A protein and the small-molecule ligand that binds it are described below.
Small molecule (SMILES): CC(=O)N[C@@H]1[C@@H](O)[C@H](O)[C@@H](CO)O[C@H]1O

Sequence of chain 1.A:
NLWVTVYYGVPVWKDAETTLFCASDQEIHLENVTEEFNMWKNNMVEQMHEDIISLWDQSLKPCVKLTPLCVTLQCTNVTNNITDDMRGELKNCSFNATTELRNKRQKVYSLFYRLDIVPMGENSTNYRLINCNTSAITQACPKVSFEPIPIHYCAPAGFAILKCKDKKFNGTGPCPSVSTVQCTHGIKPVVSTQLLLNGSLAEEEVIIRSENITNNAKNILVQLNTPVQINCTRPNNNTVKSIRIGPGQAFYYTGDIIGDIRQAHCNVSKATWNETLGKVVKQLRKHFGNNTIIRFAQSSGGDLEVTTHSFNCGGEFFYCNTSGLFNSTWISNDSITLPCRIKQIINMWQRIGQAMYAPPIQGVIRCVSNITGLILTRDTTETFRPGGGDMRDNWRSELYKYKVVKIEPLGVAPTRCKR

Binding-site contacts:
Ligand atom C1 contacts residue ASN439 of chain 1.A at 1.5 Å.
Ligand atom C5 contacts residue ASN439 of chain 1.A at 3.8 Å.
Ligand atom C7 contacts residue ASN255 of chain 1.A at 4.2 Å.
Ligand atom C8 contacts residue SER438 of chain 1.A at 3.9 Å.
Ligand atom C2 contacts residue ASN439 of chain 1.A at 2.5 Å.
Ligand atom C1 contacts residue PRO284 of chain 1.A at 4.3 Å (hydrophobic).
Ligand atom C7 contacts residue ASN439 of chain 1.A at 3.6 Å.
Ligand atom C4 contacts residue ASN439 of chain 1.A at 4.3 Å.
Ligand atom C8 contacts residue ASN439 of chain 1.A at 4.1 Å.
Ligand atom C8 contacts residue VAL437 of chain 1.A at 3.4 Å (hydrophobic).
Ligand atom O5 contacts residue PRO284 of chain 1.A at 4.0 Å.
Ligand atom O7 contacts residue ASN255 of chain 1.A at 4.0 Å.
Ligand atom C3 contacts residue ASN439 of chain 1.A at 3.9 Å.
Ligand atom C8 contacts residue ASN255 of chain 1.A at 4.0 Å.
Ligand atom C8 contacts residue NAG1 of chain 1.G at 3.7 Å.
Ligand atom C7 contacts residue NAG1 of chain 1.G at 4.4 Å.
Ligand atom O7 contacts residue NAG1 of chain 1.G at 4.1 Å.
Ligand atom O7 contacts residue ASN439 of chain 1.A at 3.9 Å.
Ligand atom O5 contacts residue ASN439 of chain 1.A at 2.5 Å (h-bond).
Ligand atom N2 contacts residue ASN439 of chain 1.A at 2.9 Å (h-bond).